Binding-site contacts:
Ligand atom O3 contacts residue LYS36 of chain 1.A at 2.4 Å (salt-bridge).
Ligand atom O4 contacts residue LEU13 of chain 1.A at 3.8 Å.
Ligand atom O1 contacts residue LYS15 of chain 1.A at 3.3 Å (salt-bridge).
Ligand atom O4 contacts residue LYS15 of chain 1.A at 3.6 Å.
Ligand atom N1 contacts residue LEU13 of chain 1.A at 3.7 Å.
Ligand atom O2 contacts residue ASP148 of chain 1.A at 3.0 Å (salt-bridge).
Ligand atom C3 contacts residue LEU137 of chain 1.A at 3.8 Å (hydrophobic).
Ligand atom C2 contacts residue ALA87 of chain 1.A at 3.6 Å (hydrophobic).
Ligand atom C14 contacts residue GLY14 of chain 1.A at 3.9 Å.
Ligand atom C5 contacts residue LEU137 of chain 1.A at 3.4 Å (hydrophobic).
Ligand atom C15 contacts residue GLY14 of chain 1.A at 3.5 Å.
Ligand atom O2 contacts residue LYS36 of chain 1.A at 2.2 Å (salt-bridge).
Ligand atom O1 contacts residue LYS36 of chain 1.A at 2.5 Å (salt-bridge).
Ligand atom S1 contacts residue LYS36 of chain 1.A at 1.4 Å (salt-bridge).
Ligand atom C12 contacts residue LEU137 of chain 1.A at 3.6 Å (hydrophobic).
Ligand atom O1 contacts residue VAL21 of chain 1.A at 3.9 Å.
Ligand atom C15 contacts residue LYS15 of chain 1.A at 3.7 Å.
Ligand atom C8 contacts residue VAL21 of chain 1.A at 3.9 Å (hydrophobic).
Ligand atom C16 contacts residue VAL21 of chain 1.A at 3.9 Å (hydrophobic).
Ligand atom N3 contacts residue LEU137 of chain 1.A at 3.6 Å.
Ligand atom N2 contacts residue ALA87 of chain 1.A at 3.4 Å (h-bond).
Ligand atom C1 contacts residue LEU137 of chain 1.A at 3.6 Å (hydrophobic).
Ligand atom N3 contacts residue GLU85 of chain 1.A at 2.9 Å (salt-bridge).
Ligand atom N3 contacts residue ALA34 of chain 1.A at 3.7 Å.
Ligand atom C12 contacts residue ALA147 of chain 1.A at 3.9 Å (hydrophobic).
Ligand atom N2 contacts residue TYR86 of chain 1.A at 3.8 Å.
Ligand atom C5 contacts residue GLU85 of chain 1.A at 3.7 Å.
Ligand atom C14 contacts residue LEU13 of chain 1.A at 3.2 Å (hydrophobic).
Ligand atom S1 contacts residue LYS15 of chain 1.A at 3.6 Å.
Ligand atom N3 contacts residue LEU68 of chain 1.A at 3.8 Å.
Ligand atom C4 contacts residue LEU137 of chain 1.A at 3.7 Å (hydrophobic).
Ligand atom N2 contacts residue LEU13 of chain 1.A at 3.6 Å.
Ligand atom C5 contacts residue LEU68 of chain 1.A at 3.3 Å (hydrophobic).
Ligand atom C6 contacts residue LEU137 of chain 1.A at 3.4 Å (hydrophobic).
Ligand atom C9 contacts residue LYS36 of chain 1.A at 3.7 Å.
Ligand atom C15 contacts residue VAL21 of chain 1.A at 3.8 Å (hydrophobic).
Ligand atom O4 contacts residue GLY14 of chain 1.A at 3.4 Å.
Ligand atom C2 contacts residue LEU13 of chain 1.A at 3.5 Å (hydrophobic).
Ligand atom O2 contacts residue LYS15 of chain 1.A at 2.9 Å (salt-bridge).
Ligand atom C13 contacts residue THR91 of chain 1.A at 3.5 Å.

Sequence of chain 1.A:
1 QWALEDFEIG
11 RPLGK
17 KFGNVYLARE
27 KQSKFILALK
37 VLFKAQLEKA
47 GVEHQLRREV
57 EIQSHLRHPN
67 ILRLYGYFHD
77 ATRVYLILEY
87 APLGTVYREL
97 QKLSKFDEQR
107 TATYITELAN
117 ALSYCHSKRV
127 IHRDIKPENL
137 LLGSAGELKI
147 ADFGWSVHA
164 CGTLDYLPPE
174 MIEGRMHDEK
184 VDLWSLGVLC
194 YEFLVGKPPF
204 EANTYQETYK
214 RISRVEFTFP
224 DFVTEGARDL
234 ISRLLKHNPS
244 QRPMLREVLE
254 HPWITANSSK

This small molecule binds to this protein.
Small molecule (SMILES): O=[S+](=O)Oc1cccc(-c2c[nH]c3ncnc(N4CCOCC4)c23)c1